Binding-site contacts:
Ligand atom CA contacts residue GLU266 of chain 1.A at 3.4 Å.
Ligand atom CD1 contacts residue GLN109 of chain 1.A at 3.7 Å.
Ligand atom N contacts residue GLU266 of chain 1.A at 2.8 Å (salt-bridge).
Ligand atom CG2 contacts residue LEU263 of chain 1.A at 3.7 Å (hydrophobic).
Ligand atom CA contacts residue GLU266 of chain 1.A at 3.6 Å.
Ligand atom CG contacts residue LEU113 of chain 1.A at 3.6 Å (hydrophobic).
Ligand atom O contacts residue LYS96 of chain 1.A at 2.8 Å (salt-bridge).
Ligand atom CA contacts residue GLU266 of chain 1.A at 3.6 Å.
Ligand atom CG1 contacts residue GLU266 of chain 1.A at 3.3 Å.
Ligand atom O contacts residue LYS96 of chain 1.A at 3.7 Å.
Ligand atom CB contacts residue VAL110 of chain 1.A at 3.8 Å (hydrophobic).
Ligand atom O contacts residue GLU266 of chain 1.A at 3.4 Å (salt-bridge).
Ligand atom CB contacts residue THR92 of chain 1.A at 3.8 Å.
Ligand atom C contacts residue GLU266 of chain 1.A at 3.2 Å.
Ligand atom C contacts residue GLU266 of chain 1.A at 3.9 Å.
Ligand atom C contacts residue LYS96 of chain 1.A at 3.7 Å.
Ligand atom C contacts residue THR92 of chain 1.A at 3.9 Å.
Ligand atom CD1 contacts residue LEU263 of chain 1.A at 3.6 Å (hydrophobic).
Ligand atom CD1 contacts residue LEU113 of chain 1.A at 3.8 Å (hydrophobic).
Ligand atom C contacts residue GLU266 of chain 1.A at 3.7 Å.
Ligand atom CD1 contacts residue VAL110 of chain 1.A at 3.3 Å (hydrophobic).
Ligand atom CB contacts residue GLU266 of chain 1.A at 3.3 Å.
Ligand atom CD2 contacts residue LEU106 of chain 1.A at 3.3 Å (hydrophobic).
Ligand atom CD1 contacts residue LEU263 of chain 1.A at 3.7 Å (hydrophobic).
Ligand atom CB contacts residue GLU266 of chain 1.A at 3.3 Å.
Ligand atom NE2 contacts residue LEU106 of chain 1.A at 3.2 Å.
Ligand atom NE2 contacts residue GLU266 of chain 1.A at 3.4 Å (salt-bridge).
Ligand atom CD1 contacts residue GLU266 of chain 1.A at 3.7 Å.
Ligand atom O contacts residue THR92 of chain 1.A at 3.8 Å.
Ligand atom CD2 contacts residue GLU266 of chain 1.A at 3.3 Å.
Ligand atom CD2 contacts residue LEU113 of chain 1.A at 3.3 Å (hydrophobic).
Ligand atom CD2 contacts residue THR92 of chain 1.A at 3.7 Å.
Ligand atom CD2 contacts residue LYS114 of chain 1.A at 3.8 Å.
Ligand atom CB contacts residue GLU266 of chain 1.A at 3.6 Å.
Ligand atom CD1 contacts residue VAL88 of chain 1.A at 3.9 Å (hydrophobic).
Ligand atom N contacts residue GLU266 of chain 1.A at 2.9 Å (salt-bridge).
Ligand atom CG contacts residue VAL110 of chain 1.A at 3.9 Å (hydrophobic).
Ligand atom CD1 contacts residue PRO262 of chain 1.A at 3.9 Å (hydrophobic).
Ligand atom NE2 contacts residue LYS114 of chain 1.A at 3.0 Å (salt-bridge).
Ligand atom N contacts residue GLU266 of chain 1.A at 3.4 Å (salt-bridge).

Sequence of chain 1.A:
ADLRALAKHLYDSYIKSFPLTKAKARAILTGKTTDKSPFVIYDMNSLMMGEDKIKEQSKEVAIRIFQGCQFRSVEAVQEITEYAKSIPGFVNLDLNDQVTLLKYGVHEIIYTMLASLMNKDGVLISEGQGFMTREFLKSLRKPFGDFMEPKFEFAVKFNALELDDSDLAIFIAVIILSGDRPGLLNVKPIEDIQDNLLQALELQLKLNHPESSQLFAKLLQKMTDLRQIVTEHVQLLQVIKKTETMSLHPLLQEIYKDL

The protein below binds the small molecule below.
Small molecule (SMILES): CC[C@H](NC(=O)[C@H](C)N)C(=O)N[C@@H](CC1=NC=NC1)C(=O)N[C@@H](CCCCN)C(=O)N[C@H](C(=O)N[C@@H](CC(C)C)C(=O)N[C@@H](Cc1cnc[nH]1)C(=O)N[C@@H](CCCN=C(N)N)C(=O)N[C@@H](CC(C)C)C(=O)N[C@@H](CC(C)C)C(=O)N[C@H](C=O)CCC(N)=O)[C@@H](C)CC